This small molecule binds to this protein.
Small molecule (SMILES): CC(=O)N[C@@H]1[C@@H](O)[C@H](O)[C@@H](CO)O[C@H]1O

Sequence of chain 1.D:
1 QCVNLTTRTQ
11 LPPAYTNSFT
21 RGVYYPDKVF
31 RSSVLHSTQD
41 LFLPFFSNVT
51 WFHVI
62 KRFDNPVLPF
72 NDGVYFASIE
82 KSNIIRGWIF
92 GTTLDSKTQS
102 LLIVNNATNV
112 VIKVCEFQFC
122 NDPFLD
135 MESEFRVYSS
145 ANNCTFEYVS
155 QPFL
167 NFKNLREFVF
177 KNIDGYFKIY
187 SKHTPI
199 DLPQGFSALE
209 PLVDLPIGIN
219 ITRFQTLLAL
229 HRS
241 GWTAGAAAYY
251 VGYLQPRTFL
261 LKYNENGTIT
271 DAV

Binding-site contacts:
Ligand atom C8 contacts residue ILE217 of chain 1.D at 4.3 Å (hydrophobic).
Ligand atom C3 contacts residue ASN218 of chain 1.D at 3.9 Å.
Ligand atom C5 contacts residue ASN218 of chain 1.D at 3.7 Å.
Ligand atom C1 contacts residue ASN218 of chain 1.D at 1.4 Å.
Ligand atom O7 contacts residue ASN218 of chain 1.D at 4.0 Å.
Ligand atom C8 contacts residue GLY216 of chain 1.D at 3.3 Å.
Ligand atom C7 contacts residue ASN218 of chain 1.D at 4.0 Å.
Ligand atom N2 contacts residue ASN218 of chain 1.D at 3.0 Å (h-bond).
Ligand atom C4 contacts residue ASN218 of chain 1.D at 4.3 Å.
Ligand atom O5 contacts residue ASN218 of chain 1.D at 2.4 Å (h-bond).
Ligand atom C2 contacts residue ASN218 of chain 1.D at 2.5 Å.